This small molecule binds to this protein.
Small molecule (SMILES): CC(=O)N[C@@H]1[C@@H](O)[C@H](O)[C@@H](CO)O[C@H]1O

Sequence of chain 1.B:
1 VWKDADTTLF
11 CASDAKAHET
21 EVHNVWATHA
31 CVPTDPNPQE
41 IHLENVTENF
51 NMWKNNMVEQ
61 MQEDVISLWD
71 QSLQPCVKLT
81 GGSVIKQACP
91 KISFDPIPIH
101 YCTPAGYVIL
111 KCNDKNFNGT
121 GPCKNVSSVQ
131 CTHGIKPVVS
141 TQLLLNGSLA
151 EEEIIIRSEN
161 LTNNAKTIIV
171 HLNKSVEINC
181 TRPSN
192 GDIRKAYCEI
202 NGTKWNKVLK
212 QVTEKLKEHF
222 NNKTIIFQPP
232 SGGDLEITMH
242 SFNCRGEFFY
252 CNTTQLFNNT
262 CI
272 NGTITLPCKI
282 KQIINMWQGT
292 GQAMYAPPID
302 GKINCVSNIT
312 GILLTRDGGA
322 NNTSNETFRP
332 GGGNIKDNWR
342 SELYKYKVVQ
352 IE

Binding-site contacts:
Ligand atom C2 contacts residue ASN146 of chain 1.B at 2.4 Å.
Ligand atom O5 contacts residue NAG1 of chain 1.Z at 3.5 Å (h-bond).
Ligand atom C4 contacts residue ASN146 of chain 1.B at 4.2 Å.
Ligand atom O3 contacts residue CYS306 of chain 1.B at 3.4 Å (h-bond).
Ligand atom C2 contacts residue SER308 of chain 1.B at 3.6 Å.
Ligand atom N2 contacts residue SER308 of chain 1.B at 2.7 Å (h-bond).
Ligand atom C3 contacts residue VAL307 of chain 1.B at 3.6 Å (hydrophobic).
Ligand atom O3 contacts residue ARG246 of chain 1.B at 3.6 Å (salt-bridge).
Ligand atom O4 contacts residue VAL307 of chain 1.B at 4.0 Å.
Ligand atom C5 contacts residue NAG1 of chain 1.Z at 3.9 Å.
Ligand atom C7 contacts residue ASN146 of chain 1.B at 3.5 Å.
Ligand atom C1 contacts residue SER308 of chain 1.B at 3.8 Å.
Ligand atom O5 contacts residue LYS136 of chain 1.B at 4.0 Å.
Ligand atom C8 contacts residue VAL138 of chain 1.B at 4.1 Å (hydrophobic).
Ligand atom C5 contacts residue VAL307 of chain 1.B at 3.6 Å (hydrophobic).
Ligand atom C7 contacts residue SER308 of chain 1.B at 3.5 Å.
Ligand atom O5 contacts residue ASN146 of chain 1.B at 2.4 Å (h-bond).
Ligand atom C1 contacts residue NAG1 of chain 1.Z at 4.2 Å.
Ligand atom C4 contacts residue ARG246 of chain 1.B at 4.2 Å.
Ligand atom C1 contacts residue ASN146 of chain 1.B at 1.4 Å.
Ligand atom C6 contacts residue NAG1 of chain 1.Z at 3.8 Å.
Ligand atom C4 contacts residue VAL307 of chain 1.B at 3.9 Å (hydrophobic).
Ligand atom O5 contacts residue VAL307 of chain 1.B at 4.1 Å.
Ligand atom O6 contacts residue LYS136 of chain 1.B at 3.5 Å (salt-bridge).
Ligand atom C8 contacts residue PHE243 of chain 1.B at 4.3 Å (hydrophobic).
Ligand atom C2 contacts residue VAL307 of chain 1.B at 4.2 Å (hydrophobic).
Ligand atom C3 contacts residue ASN146 of chain 1.B at 3.7 Å.
Ligand atom O7 contacts residue PRO96 of chain 1.B at 4.0 Å.
Ligand atom C3 contacts residue SER308 of chain 1.B at 4.0 Å.
Ligand atom C6 contacts residue LYS136 of chain 1.B at 4.2 Å.
Ligand atom O7 contacts residue ASN146 of chain 1.B at 3.7 Å.
Ligand atom C8 contacts residue SER308 of chain 1.B at 3.5 Å.
Ligand atom N2 contacts residue ASN146 of chain 1.B at 2.8 Å (h-bond).
Ligand atom C4 contacts residue ASP95 of chain 1.B at 4.2 Å.
Ligand atom C8 contacts residue LEU145 of chain 1.B at 3.9 Å (hydrophobic).
Ligand atom C1 contacts residue VAL307 of chain 1.B at 3.8 Å (hydrophobic).
Ligand atom O6 contacts residue ASP95 of chain 1.B at 4.2 Å.
Ligand atom C8 contacts residue ASN244 of chain 1.B at 4.1 Å.
Ligand atom C5 contacts residue ASN146 of chain 1.B at 3.7 Å.
Ligand atom O4 contacts residue ARG246 of chain 1.B at 3.2 Å (salt-bridge).